Sequence of chain 1.J:
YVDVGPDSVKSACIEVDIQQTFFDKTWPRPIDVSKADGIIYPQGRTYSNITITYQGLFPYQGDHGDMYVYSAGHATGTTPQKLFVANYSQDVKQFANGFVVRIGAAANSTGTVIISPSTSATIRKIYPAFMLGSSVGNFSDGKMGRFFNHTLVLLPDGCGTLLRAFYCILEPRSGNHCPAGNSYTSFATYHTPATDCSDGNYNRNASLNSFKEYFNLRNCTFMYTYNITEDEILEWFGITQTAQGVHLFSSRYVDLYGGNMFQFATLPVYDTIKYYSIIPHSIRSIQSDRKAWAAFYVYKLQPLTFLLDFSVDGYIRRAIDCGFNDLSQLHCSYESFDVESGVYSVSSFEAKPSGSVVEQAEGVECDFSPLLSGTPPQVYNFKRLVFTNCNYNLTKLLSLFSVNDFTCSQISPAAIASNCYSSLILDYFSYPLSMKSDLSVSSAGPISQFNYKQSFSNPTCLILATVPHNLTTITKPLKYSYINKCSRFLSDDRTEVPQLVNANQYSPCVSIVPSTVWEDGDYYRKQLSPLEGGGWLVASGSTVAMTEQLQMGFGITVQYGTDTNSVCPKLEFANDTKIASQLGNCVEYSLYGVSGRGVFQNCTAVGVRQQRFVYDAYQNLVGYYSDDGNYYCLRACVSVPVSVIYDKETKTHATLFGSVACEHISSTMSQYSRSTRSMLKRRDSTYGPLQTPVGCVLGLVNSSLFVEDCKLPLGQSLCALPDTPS

Binding-site contacts:
Ligand atom C5 contacts residue ASN66 of chain 1.J at 3.5 Å.
Ligand atom C1 contacts residue ASN66 of chain 1.J at 1.4 Å.
Ligand atom C7 contacts residue ASN66 of chain 1.J at 3.5 Å.
Ligand atom O7 contacts residue ASN66 of chain 1.J at 3.6 Å.
Ligand atom N2 contacts residue ASN66 of chain 1.J at 3.0 Å (h-bond).
Ligand atom O5 contacts residue ASN66 of chain 1.J at 2.3 Å (h-bond).
Ligand atom C3 contacts residue ASN66 of chain 1.J at 3.9 Å.
Ligand atom C4 contacts residue ASN66 of chain 1.J at 4.3 Å.
Ligand atom C2 contacts residue ASN66 of chain 1.J at 2.6 Å.

The protein below binds the small molecule below.
Small molecule (SMILES): CC(=O)N[C@H]1[C@H](O[C@H]2[C@H](O)[C@@H](NC(C)=O)CO[C@@H]2CO)O[C@H](CO)[C@@H](O)[C@@H]1O